The protein below binds the small molecule below.
Small molecule (SMILES): CC(=O)N[C@@H]1[C@@H](O)[C@H](O)[C@@H](CO)O[C@@H]1O

Binding-site contacts:
Ligand atom O3 contacts residue TRP222 of chain 1.C at 3.8 Å.
Ligand atom C8 contacts residue PRO221 of chain 1.C at 4.1 Å (hydrophobic).
Ligand atom C6 contacts residue NAG1 of chain 1.CA at 3.6 Å.
Ligand atom C7 contacts residue PRO221 of chain 1.C at 4.4 Å (hydrophobic).
Ligand atom O4 contacts residue TRP222 of chain 1.C at 4.2 Å.
Ligand atom C8 contacts residue ARG207 of chain 1.E at 4.5 Å.
Ligand atom O3 contacts residue MAN1 of chain 1.U at 3.4 Å (h-bond).
Ligand atom C2 contacts residue NAG1 of chain 1.CA at 3.5 Å.
Ligand atom O7 contacts residue PRO221 of chain 1.C at 3.6 Å.
Ligand atom O7 contacts residue ARG220 of chain 1.C at 4.1 Å.
Ligand atom C2 contacts residue TRP222 of chain 1.C at 4.1 Å (hydrophobic).
Ligand atom C4 contacts residue MAN1 of chain 1.U at 3.7 Å.
Ligand atom O4 contacts residue MAN1 of chain 1.U at 2.4 Å.
Ligand atom O5 contacts residue NAG1 of chain 1.CA at 2.3 Å (h-bond).
Ligand atom C3 contacts residue MAN1 of chain 1.U at 4.2 Å.
Ligand atom C3 contacts residue TRP222 of chain 1.C at 4.3 Å (hydrophobic).
Ligand atom C6 contacts residue TRP222 of chain 1.C at 3.4 Å (hydrophobic).
Ligand atom C4 contacts residue TRP222 of chain 1.C at 3.9 Å (hydrophobic).
Ligand atom C8 contacts residue VAL242 of chain 1.E at 4.4 Å (hydrophobic).
Ligand atom C8 contacts residue TRP222 of chain 1.C at 3.7 Å (hydrophobic).
Ligand atom O6 contacts residue NAG1 of chain 1.CA at 3.6 Å (h-bond).
Ligand atom O1 contacts residue NAG1 of chain 1.CA at 3.5 Å (h-bond).
Ligand atom O7 contacts residue NAG1 of chain 1.CA at 2.9 Å (h-bond).
Ligand atom O7 contacts residue TRP222 of chain 1.C at 2.9 Å (h-bond).
Ligand atom C7 contacts residue NAG1 of chain 1.CA at 3.7 Å.
Ligand atom C5 contacts residue NAG1 of chain 1.CA at 3.5 Å.
Ligand atom C1 contacts residue NAG1 of chain 1.CA at 2.7 Å.
Ligand atom N2 contacts residue NAG1 of chain 1.CA at 3.7 Å.
Ligand atom C5 contacts residue TRP222 of chain 1.C at 4.2 Å (hydrophobic).
Ligand atom C7 contacts residue TRP222 of chain 1.C at 3.7 Å (hydrophobic).
Ligand atom O5 contacts residue TRP222 of chain 1.C at 4.2 Å.

Sequence of chain 1.E:
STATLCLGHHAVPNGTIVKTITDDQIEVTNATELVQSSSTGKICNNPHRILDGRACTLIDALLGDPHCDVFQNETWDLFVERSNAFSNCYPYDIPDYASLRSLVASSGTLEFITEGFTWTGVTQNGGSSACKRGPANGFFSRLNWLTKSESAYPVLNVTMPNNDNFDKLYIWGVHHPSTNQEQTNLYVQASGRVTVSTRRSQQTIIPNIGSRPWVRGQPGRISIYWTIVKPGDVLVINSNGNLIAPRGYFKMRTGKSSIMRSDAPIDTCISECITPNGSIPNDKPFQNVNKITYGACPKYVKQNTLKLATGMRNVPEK

Sequence of chain 1.C:
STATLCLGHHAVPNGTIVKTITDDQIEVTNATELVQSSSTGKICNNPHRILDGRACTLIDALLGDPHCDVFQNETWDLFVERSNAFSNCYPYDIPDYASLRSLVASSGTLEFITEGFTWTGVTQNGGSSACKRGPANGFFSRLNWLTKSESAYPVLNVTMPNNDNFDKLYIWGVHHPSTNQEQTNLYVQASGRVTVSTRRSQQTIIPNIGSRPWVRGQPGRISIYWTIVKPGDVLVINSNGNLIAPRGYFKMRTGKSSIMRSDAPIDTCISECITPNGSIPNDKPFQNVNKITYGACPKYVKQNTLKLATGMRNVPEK